Sequence of chain 2.A:
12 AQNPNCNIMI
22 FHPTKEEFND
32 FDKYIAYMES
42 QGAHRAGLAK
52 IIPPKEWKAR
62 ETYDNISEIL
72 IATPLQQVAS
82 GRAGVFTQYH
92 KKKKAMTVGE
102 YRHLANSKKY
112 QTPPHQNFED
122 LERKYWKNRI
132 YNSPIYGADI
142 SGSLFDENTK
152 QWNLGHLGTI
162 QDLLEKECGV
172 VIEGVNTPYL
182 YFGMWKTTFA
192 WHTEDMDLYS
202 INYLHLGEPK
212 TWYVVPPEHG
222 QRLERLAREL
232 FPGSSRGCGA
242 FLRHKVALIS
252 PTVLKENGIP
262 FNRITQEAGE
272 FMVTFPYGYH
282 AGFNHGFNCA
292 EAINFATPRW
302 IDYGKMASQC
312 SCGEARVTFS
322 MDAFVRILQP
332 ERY

Binding-site contacts:
Ligand atom NAC contacts residue PHE29 of chain 2.A at 3.6 Å.
Ligand atom OAB contacts residue ASN30 of chain 2.A at 2.8 Å (h-bond).
Ligand atom SAD contacts residue TRP58 of chain 2.A at 4.5 Å.
Ligand atom C contacts residue GLU57 of chain 2.A at 3.5 Å.
Ligand atom OAE contacts residue GLN152 of chain 2.A at 3.2 Å.
Ligand atom CAJ contacts residue LYS26 of chain 2.A at 3.7 Å.
Ligand atom OAE contacts residue PHE29 of chain 2.A at 4.5 Å.
Ligand atom NAC contacts residue TRP58 of chain 2.A at 4.0 Å.
Ligand atom CAF contacts residue LYS26 of chain 2.A at 4.1 Å.
Ligand atom C contacts residue TRP58 of chain 2.A at 3.8 Å (hydrophobic).
Ligand atom CAG contacts residue ASN30 of chain 2.A at 4.5 Å.
Ligand atom NAC contacts residue PRO55 of chain 2.A at 3.4 Å.
Ligand atom SAD contacts residue GLN152 of chain 2.A at 3.7 Å.
Ligand atom SAD contacts residue ASN30 of chain 2.A at 4.0 Å.
Ligand atom OAB contacts residue LYS26 of chain 2.A at 2.8 Å (salt-bridge).
Ligand atom OAE contacts residue TRP58 of chain 2.A at 3.5 Å.
Ligand atom OAB contacts residue PHE29 of chain 2.A at 3.8 Å.
Ligand atom NAC contacts residue LYS26 of chain 2.A at 3.5 Å.
Ligand atom CAF contacts residue GLU57 of chain 2.A at 4.5 Å.
Ligand atom SAD contacts residue LYS26 of chain 2.A at 3.6 Å.
Ligand atom CAH contacts residue ASN30 of chain 2.A at 4.0 Å.
Ligand atom CAI contacts residue LYS26 of chain 2.A at 4.1 Å.
Ligand atom CAG contacts residue LYS26 of chain 2.A at 3.7 Å.
Ligand atom CAI contacts residue GLU57 of chain 2.A at 4.3 Å.
Ligand atom SAD contacts residue PHE29 of chain 2.A at 4.3 Å.
Ligand atom OAB contacts residue GLN152 of chain 2.A at 3.3 Å.
Ligand atom CAH contacts residue LYS26 of chain 2.A at 3.6 Å.
Ligand atom CAK contacts residue LYS26 of chain 2.A at 3.9 Å.

The small molecule below binds the protein below.
Small molecule (SMILES): Cc1ccccc1S(N)(=O)=O